A protein and the small-molecule ligand that binds it are described below.
Small molecule (SMILES): CC(=O)N[C@@H]1[C@@H](O)[C@H](O)[C@@H](CO)O[C@H]1O

Binding-site contacts:
Ligand atom O7 contacts residue ASN388 of chain 1.C at 3.9 Å.
Ligand atom O5 contacts residue SER242 of chain 1.C at 3.6 Å (h-bond).
Ligand atom C7 contacts residue ASN388 of chain 1.C at 3.7 Å.
Ligand atom C8 contacts residue SER386 of chain 1.C at 3.4 Å.
Ligand atom C8 contacts residue NAG1 of chain 1.UA at 3.8 Å.
Ligand atom C1 contacts residue ASN388 of chain 1.C at 1.4 Å.
Ligand atom C7 contacts residue NAG1 of chain 1.UA at 4.4 Å.
Ligand atom C5 contacts residue ASN388 of chain 1.C at 3.7 Å.
Ligand atom O5 contacts residue ASN388 of chain 1.C at 2.4 Å (h-bond).
Ligand atom C3 contacts residue ASN388 of chain 1.C at 3.8 Å.
Ligand atom C8 contacts residue NAG2 of chain 1.UA at 4.1 Å.
Ligand atom C1 contacts residue SER242 of chain 1.C at 4.0 Å.
Ligand atom C4 contacts residue ASN388 of chain 1.C at 4.2 Å.
Ligand atom O6 contacts residue LEU216 of chain 1.C at 3.7 Å.
Ligand atom O6 contacts residue SER242 of chain 1.C at 4.2 Å.
Ligand atom O7 contacts residue NAG1 of chain 1.UA at 4.1 Å.
Ligand atom N2 contacts residue ASN388 of chain 1.C at 3.0 Å (h-bond).
Ligand atom C2 contacts residue ASN388 of chain 1.C at 2.5 Å.

Sequence of chain 1.C:
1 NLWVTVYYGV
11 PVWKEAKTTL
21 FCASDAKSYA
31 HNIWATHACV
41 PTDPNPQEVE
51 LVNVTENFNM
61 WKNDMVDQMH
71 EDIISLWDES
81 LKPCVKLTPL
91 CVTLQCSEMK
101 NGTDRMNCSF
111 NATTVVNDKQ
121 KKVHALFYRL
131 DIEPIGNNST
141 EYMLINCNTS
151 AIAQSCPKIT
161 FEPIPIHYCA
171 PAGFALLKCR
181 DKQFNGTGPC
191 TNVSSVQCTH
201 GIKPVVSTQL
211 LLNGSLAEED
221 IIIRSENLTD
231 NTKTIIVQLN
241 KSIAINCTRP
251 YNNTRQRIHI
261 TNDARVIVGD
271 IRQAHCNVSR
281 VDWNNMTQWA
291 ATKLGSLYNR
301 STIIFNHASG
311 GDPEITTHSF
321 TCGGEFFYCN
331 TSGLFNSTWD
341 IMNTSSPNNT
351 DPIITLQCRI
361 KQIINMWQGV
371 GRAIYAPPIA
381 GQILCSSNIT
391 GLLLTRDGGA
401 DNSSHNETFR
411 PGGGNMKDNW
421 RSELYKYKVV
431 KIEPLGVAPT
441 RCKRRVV